A protein and the small-molecule ligand that binds it are described below.
Small molecule (SMILES): Nc1ncnc2c1ncn2[C@@H]1O[C@H](CO[P](=O)(O)O[P](=O)(O)NP(=O)(O)O)[C@@H](O)[C@H]1O

Binding-site contacts:
Ligand atom O2' contacts residue ASP92 of chain 1.A at 2.6 Å (salt-bridge).
Ligand atom O5' contacts residue VAL22 of chain 1.A at 3.4 Å.
Ligand atom PG contacts residue MG1 of chain 1.D at 3.2 Å.
Ligand atom C5 contacts residue LEU138 of chain 1.A at 3.6 Å (hydrophobic).
Ligand atom N3B contacts residue LYS37 of chain 1.A at 3.5 Å (salt-bridge).
Ligand atom O1A contacts residue ASN136 of chain 1.A at 3.0 Å (h-bond).
Ligand atom N6 contacts residue VAL69 of chain 1.A at 3.7 Å.
Ligand atom O2G contacts residue MG1 of chain 1.D at 3.7 Å.
Ligand atom PA contacts residue MG1 of chain 1.D at 3.2 Å.
Ligand atom N1 contacts residue LEU88 of chain 1.A at 3.0 Å (h-bond).
Ligand atom C2 contacts residue LEU88 of chain 1.A at 3.3 Å (hydrophobic).
Ligand atom O2B contacts residue GLY17 of chain 1.A at 3.1 Å.
Ligand atom PB contacts residue MG1 of chain 1.D at 3.1 Å.
Ligand atom O3A contacts residue MG1 of chain 1.D at 3.5 Å.
Ligand atom O3G contacts residue ASP149 of chain 1.A at 3.5 Å (salt-bridge).
Ligand atom C2' contacts residue ASP92 of chain 1.A at 3.7 Å.
Ligand atom O3' contacts residue ASP135 of chain 1.A at 2.5 Å (salt-bridge).
Ligand atom O1G contacts residue MG1 of chain 1.D at 2.2 Å.
Ligand atom N6 contacts residue GLU86 of chain 1.A at 2.9 Å (salt-bridge).
Ligand atom PG contacts residue LYS37 of chain 1.A at 3.6 Å.
Ligand atom O3A contacts residue LYS37 of chain 1.A at 3.1 Å.
Ligand atom N6 contacts residue MET85 of chain 1.A at 3.5 Å.
Ligand atom O2G contacts residue CYS153 of chain 1.A at 3.3 Å.
Ligand atom O2A contacts residue SER148 of chain 1.A at 3.6 Å (h-bond).
Ligand atom O2A contacts residue LYS37 of chain 1.A at 3.2 Å (salt-bridge).
Ligand atom N3B contacts residue CYS153 of chain 1.A at 3.6 Å.
Ligand atom C8 contacts residue VAL22 of chain 1.A at 3.7 Å (hydrophobic).
Ligand atom O1A contacts residue MG1 of chain 1.D at 1.9 Å.
Ligand atom N3 contacts residue PHE329 of chain 1.A at 3.1 Å.
Ligand atom O3' contacts residue ASP92 of chain 1.A at 3.4 Å.
Ligand atom C6 contacts residue ALA35 of chain 1.A at 3.7 Å (hydrophobic).
Ligand atom O3G contacts residue LYS37 of chain 1.A at 3.1 Å (salt-bridge).
Ligand atom O4' contacts residue VAL22 of chain 1.A at 3.5 Å.
Ligand atom O1B contacts residue MG1 of chain 1.D at 2.1 Å.
Ligand atom N6 contacts residue ALA35 of chain 1.A at 3.7 Å.
Ligand atom C6 contacts residue LEU138 of chain 1.A at 3.6 Å (hydrophobic).
Ligand atom O4' contacts residue GLY15 of chain 1.A at 3.6 Å.
Ligand atom O1G contacts residue ASN136 of chain 1.A at 2.9 Å (h-bond).
Ligand atom O2' contacts residue PHE329 of chain 1.A at 3.7 Å.
Ligand atom C2 contacts residue PHE329 of chain 1.A at 3.4 Å (hydrophobic).

Sequence of chain 1.A:
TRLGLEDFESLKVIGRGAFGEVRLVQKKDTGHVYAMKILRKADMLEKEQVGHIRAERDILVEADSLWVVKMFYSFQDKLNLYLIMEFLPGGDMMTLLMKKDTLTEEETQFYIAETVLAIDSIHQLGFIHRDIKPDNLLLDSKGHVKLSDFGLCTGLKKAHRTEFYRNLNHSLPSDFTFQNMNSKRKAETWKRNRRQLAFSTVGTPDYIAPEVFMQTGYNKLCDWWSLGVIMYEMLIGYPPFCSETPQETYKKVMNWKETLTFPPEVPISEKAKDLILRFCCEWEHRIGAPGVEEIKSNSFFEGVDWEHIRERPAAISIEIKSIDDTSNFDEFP